Binding-site contacts:
Ligand atom O24 contacts residue ALA263 of chain 1.C at 3.2 Å (h-bond).
Ligand atom N8 contacts residue SER166 of chain 1.C at 3.5 Å (h-bond).
Ligand atom C16 contacts residue PHE213 of chain 1.C at 3.8 Å (hydrophobic).
Ligand atom C26 contacts residue PHE162 of chain 1.C at 3.7 Å (hydrophobic).
Ligand atom N8 contacts residue PHE162 of chain 1.C at 3.2 Å.
Ligand atom N25 contacts residue PHE162 of chain 1.C at 3.6 Å.
Ligand atom C13 contacts residue TYR125 of chain 1.C at 3.6 Å (hydrophobic).
Ligand atom C32 contacts residue LEU233 of chain 1.C at 3.7 Å (hydrophobic).
Ligand atom C30 contacts residue LEU233 of chain 1.C at 3.7 Å (hydrophobic).
Ligand atom C27 contacts residue TYR125 of chain 1.C at 3.3 Å (hydrophobic).
Ligand atom C17 contacts residue SER166 of chain 1.C at 3.6 Å.
Ligand atom C10 contacts residue SER166 of chain 1.C at 3.6 Å.
Ligand atom C17 contacts residue VAL165 of chain 1.C at 3.6 Å (hydrophobic).
Ligand atom C19 contacts residue HIS345 of chain 1.C at 3.4 Å.
Ligand atom O20 contacts residue HIS345 of chain 1.C at 2.9 Å (h-bond).
Ligand atom O24 contacts residue PHE162 of chain 1.C at 3.7 Å.
Ligand atom O21 contacts residue SER262 of chain 1.C at 3.5 Å.
Ligand atom C18 contacts residue VAL349 of chain 1.C at 3.8 Å (hydrophobic).
Ligand atom O21 contacts residue ALA263 of chain 1.C at 2.5 Å (h-bond).
Ligand atom O20 contacts residue ALA263 of chain 1.C at 3.4 Å.
Ligand atom C26 contacts residue TYR125 of chain 1.C at 3.5 Å (hydrophobic).
Ligand atom C28 contacts residue SER262 of chain 1.C at 3.8 Å.
Ligand atom C16 contacts residue ILE348 of chain 1.C at 3.7 Å (hydrophobic).
Ligand atom C27 contacts residue SER262 of chain 1.C at 3.4 Å.
Ligand atom C18 contacts residue HIS345 of chain 1.C at 3.7 Å.
Ligand atom C28 contacts residue GLN265 of chain 1.C at 3.7 Å.
Ligand atom C30 contacts residue PHE163 of chain 1.C at 3.7 Å (hydrophobic).
Ligand atom C23 contacts residue PHE162 of chain 1.C at 3.2 Å (hydrophobic).
Ligand atom C2 contacts residue HIS345 of chain 1.C at 3.3 Å.
Ligand atom C31 contacts residue PHE162 of chain 1.C at 3.2 Å (hydrophobic).
Ligand atom C28 contacts residue TYR125 of chain 1.C at 3.7 Å (hydrophobic).
Ligand atom C19 contacts residue ALA263 of chain 1.C at 3.3 Å (hydrophobic).
Ligand atom C32 contacts residue CYS128 of chain 1.C at 3.4 Å (hydrophobic).
Ligand atom C30 contacts residue CYS128 of chain 1.C at 3.8 Å (hydrophobic).
Ligand atom N25 contacts residue SER166 of chain 1.C at 3.3 Å (h-bond).
Ligand atom C13 contacts residue VAL169 of chain 1.C at 3.3 Å (hydrophobic).
Ligand atom O24 contacts residue SER262 of chain 1.C at 3.6 Å.
Ligand atom C14 contacts residue PHE213 of chain 1.C at 3.8 Å (hydrophobic).
Ligand atom C13 contacts residue SER166 of chain 1.C at 3.5 Å.
Ligand atom C32 contacts residue TYR125 of chain 1.C at 3.8 Å (hydrophobic).

This small molecule binds to this protein.
Small molecule (SMILES): Cc1ccc(NC(=O)Nc2cc([C@H]3C[C@H]3C(=O)O)ccc2N(CC(C)C)CC(C)C)cc1

Sequence of chain 1.C:
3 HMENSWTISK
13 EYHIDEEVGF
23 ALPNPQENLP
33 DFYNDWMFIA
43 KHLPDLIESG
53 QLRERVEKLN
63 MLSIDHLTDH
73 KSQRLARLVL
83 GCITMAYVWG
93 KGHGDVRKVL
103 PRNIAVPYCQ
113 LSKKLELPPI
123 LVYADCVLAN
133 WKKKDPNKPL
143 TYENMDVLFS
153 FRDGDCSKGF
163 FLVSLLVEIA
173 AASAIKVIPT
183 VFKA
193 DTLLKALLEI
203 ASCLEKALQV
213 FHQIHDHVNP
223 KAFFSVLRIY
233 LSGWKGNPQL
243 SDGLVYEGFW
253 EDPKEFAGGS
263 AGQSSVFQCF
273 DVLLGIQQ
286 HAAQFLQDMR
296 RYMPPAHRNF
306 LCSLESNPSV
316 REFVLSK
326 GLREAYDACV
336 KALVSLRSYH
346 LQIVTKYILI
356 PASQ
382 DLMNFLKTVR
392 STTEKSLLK